Sequence of chain 2.A:
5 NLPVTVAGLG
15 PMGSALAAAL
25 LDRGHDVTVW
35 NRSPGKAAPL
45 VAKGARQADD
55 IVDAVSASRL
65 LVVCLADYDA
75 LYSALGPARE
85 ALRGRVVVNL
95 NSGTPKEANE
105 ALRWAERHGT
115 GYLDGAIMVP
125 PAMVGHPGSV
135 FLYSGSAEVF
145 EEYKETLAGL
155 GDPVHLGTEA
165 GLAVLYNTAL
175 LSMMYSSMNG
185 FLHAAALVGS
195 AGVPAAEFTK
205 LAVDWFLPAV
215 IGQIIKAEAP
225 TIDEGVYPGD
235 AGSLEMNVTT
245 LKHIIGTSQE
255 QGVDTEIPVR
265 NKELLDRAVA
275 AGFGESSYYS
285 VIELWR

Binding-site contacts:
Ligand atom C14 contacts residue TYR179 of chain 2.A at 3.7 Å (hydrophobic).
Ligand atom C3 contacts residue TYR179 of chain 2.A at 4.3 Å (hydrophobic).
Ligand atom C14 contacts residue ASN241 of chain 1.A at 4.0 Å.
Ligand atom C3 contacts residue ASN241 of chain 1.A at 4.5 Å.
Ligand atom C4 contacts residue ASN241 of chain 1.A at 4.2 Å.
Ligand atom C4 contacts residue MET178 of chain 2.A at 3.9 Å (hydrophobic).
Ligand atom C5 contacts residue MET178 of chain 2.A at 3.9 Å (hydrophobic).
Ligand atom C11 contacts residue TYR283 of chain 1.A at 4.2 Å (hydrophobic).
Ligand atom C11 contacts residue MET182 of chain 2.A at 4.1 Å (hydrophobic).
Ligand atom C10 contacts residue ASN241 of chain 1.A at 3.7 Å.
Ligand atom C12 contacts residue TYR282 of chain 1.A at 4.2 Å (hydrophobic).
Ligand atom C3 contacts residue MET178 of chain 2.A at 4.5 Å (hydrophobic).
Ligand atom C6 contacts residue ASN241 of chain 1.A at 4.2 Å.
Ligand atom C12 contacts residue MET182 of chain 2.A at 4.1 Å (hydrophobic).
Ligand atom C5 contacts residue TYR179 of chain 2.A at 4.4 Å (hydrophobic).
Ligand atom C13 contacts residue TYR179 of chain 2.A at 3.2 Å (hydrophobic).
Ligand atom C6 contacts residue TYR282 of chain 1.A at 4.0 Å (hydrophobic).
Ligand atom C8 contacts residue MET178 of chain 2.A at 4.1 Å (hydrophobic).
Ligand atom C14 contacts residue MET178 of chain 2.A at 3.7 Å (hydrophobic).
Ligand atom C6 contacts residue TYR283 of chain 1.A at 3.7 Å (hydrophobic).
Ligand atom C4 contacts residue TYR179 of chain 2.A at 3.5 Å (hydrophobic).
Ligand atom C6 contacts residue MET178 of chain 2.A at 4.2 Å (hydrophobic).
Ligand atom C12 contacts residue TYR179 of chain 2.A at 3.5 Å (hydrophobic).
Ligand atom C11 contacts residue TYR282 of chain 1.A at 3.6 Å (hydrophobic).
Ligand atom C12 contacts residue MET178 of chain 2.A at 3.9 Å (hydrophobic).
Ligand atom C13 contacts residue MET178 of chain 2.A at 3.5 Å (hydrophobic).
Ligand atom C3 contacts residue LEU175 of chain 2.A at 3.9 Å (hydrophobic).
Ligand atom C5 contacts residue ASN241 of chain 1.A at 3.7 Å.
Ligand atom C4 contacts residue LEU175 of chain 2.A at 3.8 Å (hydrophobic).
Ligand atom C8 contacts residue TYR283 of chain 1.A at 4.2 Å (hydrophobic).
Ligand atom N2 contacts residue ASN241 of chain 1.A at 3.6 Å.
Ligand atom C11 contacts residue TYR179 of chain 2.A at 4.3 Å (hydrophobic).
Ligand atom C11 contacts residue MET178 of chain 2.A at 4.2 Å (hydrophobic).
Ligand atom N2 contacts residue TYR179 of chain 2.A at 4.4 Å.

Sequence of chain 1.A:
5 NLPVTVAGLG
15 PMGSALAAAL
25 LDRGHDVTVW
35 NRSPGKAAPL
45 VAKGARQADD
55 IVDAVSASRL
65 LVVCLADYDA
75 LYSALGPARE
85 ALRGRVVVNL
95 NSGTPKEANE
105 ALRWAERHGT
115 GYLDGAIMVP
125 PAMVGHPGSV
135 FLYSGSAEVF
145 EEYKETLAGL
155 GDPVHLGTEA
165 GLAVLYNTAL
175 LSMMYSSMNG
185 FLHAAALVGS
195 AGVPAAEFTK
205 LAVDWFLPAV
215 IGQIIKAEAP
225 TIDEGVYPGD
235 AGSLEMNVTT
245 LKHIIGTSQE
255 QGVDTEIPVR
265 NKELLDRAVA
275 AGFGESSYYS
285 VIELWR

A protein and the small-molecule ligand that binds it are described below.
Small molecule (SMILES): C[C@H]1NCCc2ccccc21